Binding-site contacts:
Ligand atom OE2 contacts residue GLU189 of chain 1.B at 3.9 Å.
Ligand atom O contacts residue GLY137 of chain 1.B at 3.3 Å.
Ligand atom OE1 contacts residue SER138 of chain 1.B at 3.3 Å (h-bond).
Ligand atom CB contacts residue TYR57 of chain 1.B at 3.5 Å (hydrophobic).
Ligand atom CB contacts residue GLU189 of chain 1.B at 4.1 Å.
Ligand atom C contacts residue SER138 of chain 1.B at 3.4 Å.
Ligand atom CD contacts residue THR139 of chain 1.B at 3.2 Å.
Ligand atom OXT contacts residue ARG92 of chain 1.B at 2.7 Å (salt-bridge).
Ligand atom CG contacts residue GLU189 of chain 1.B at 3.7 Å.
Ligand atom OXT contacts residue THR87 of chain 1.B at 2.9 Å (h-bond).
Ligand atom CA contacts residue PRO85 of chain 1.B at 4.1 Å (hydrophobic).
Ligand atom O contacts residue ARG92 of chain 1.B at 2.8 Å (salt-bridge).
Ligand atom OE2 contacts residue THR139 of chain 1.B at 2.5 Å (h-bond).
Ligand atom CD contacts residue GLU189 of chain 1.B at 4.0 Å.
Ligand atom CB contacts residue LEU134 of chain 1.B at 4.0 Å (hydrophobic).
Ligand atom CA contacts residue GLU189 of chain 1.B at 3.4 Å.
Ligand atom C contacts residue ARG92 of chain 1.B at 3.4 Å.
Ligand atom OXT contacts residue PRO85 of chain 1.B at 3.8 Å.
Ligand atom CG contacts residue LEU134 of chain 1.B at 3.8 Å (hydrophobic).
Ligand atom OE1 contacts residue THR139 of chain 1.B at 3.1 Å (h-bond).
Ligand atom N contacts residue TYR57 of chain 1.B at 4.0 Å.
Ligand atom N contacts residue THR87 of chain 1.B at 2.9 Å (h-bond).
Ligand atom CA contacts residue THR87 of chain 1.B at 3.5 Å.
Ligand atom N contacts residue TYR216 of chain 1.B at 3.7 Å.
Ligand atom N contacts residue PRO85 of chain 1.B at 2.9 Å (h-bond).
Ligand atom CA contacts residue SER138 of chain 1.B at 3.3 Å.
Ligand atom N contacts residue SER138 of chain 1.B at 4.1 Å.
Ligand atom CD contacts residue LEU134 of chain 1.B at 4.1 Å (hydrophobic).
Ligand atom C contacts residue THR87 of chain 1.B at 3.7 Å.
Ligand atom OE1 contacts residue LEU134 of chain 1.B at 4.3 Å.
Ligand atom O contacts residue TYR57 of chain 1.B at 3.4 Å.
Ligand atom OXT contacts residue LEU86 of chain 1.B at 3.7 Å.
Ligand atom OXT contacts residue TYR57 of chain 1.B at 3.5 Å.
Ligand atom N contacts residue GLU189 of chain 1.B at 2.8 Å (salt-bridge).
Ligand atom OXT contacts residue SER138 of chain 1.B at 4.0 Å.
Ligand atom C contacts residue TYR57 of chain 1.B at 3.6 Å (hydrophobic).
Ligand atom CG contacts residue TYR57 of chain 1.B at 4.2 Å (hydrophobic).
Ligand atom OE1 contacts residue GLY137 of chain 1.B at 3.7 Å.
Ligand atom O contacts residue SER138 of chain 1.B at 2.8 Å (h-bond).
Ligand atom CA contacts residue TYR57 of chain 1.B at 4.0 Å (hydrophobic).

Sequence of chain 1.B:
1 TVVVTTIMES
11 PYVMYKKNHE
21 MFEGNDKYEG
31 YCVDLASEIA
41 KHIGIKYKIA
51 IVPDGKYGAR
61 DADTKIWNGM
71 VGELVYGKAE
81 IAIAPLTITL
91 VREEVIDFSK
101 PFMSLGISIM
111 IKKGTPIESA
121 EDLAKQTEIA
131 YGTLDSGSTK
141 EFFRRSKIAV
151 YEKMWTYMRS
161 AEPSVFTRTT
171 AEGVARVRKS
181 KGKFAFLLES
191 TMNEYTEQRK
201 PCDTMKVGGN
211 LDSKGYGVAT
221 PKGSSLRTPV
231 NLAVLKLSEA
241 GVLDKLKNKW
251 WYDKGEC

A small-molecule ligand and the protein it binds are described below.
Small molecule (SMILES): N[C@@H](CCC(=O)O)C(=O)O